Binding-site contacts:
Ligand atom O5 contacts residue ASN59 of chain 1.A at 2.4 Å (h-bond).
Ligand atom C3 contacts residue ASN59 of chain 1.A at 3.8 Å.
Ligand atom C1 contacts residue SER61 of chain 1.A at 3.5 Å.
Ligand atom C2 contacts residue ASN59 of chain 1.A at 2.5 Å.
Ligand atom C2 contacts residue SER61 of chain 1.A at 4.5 Å.
Ligand atom C7 contacts residue ASN59 of chain 1.A at 3.9 Å.
Ligand atom C4 contacts residue ASN59 of chain 1.A at 4.2 Å.
Ligand atom O7 contacts residue ASN59 of chain 1.A at 4.1 Å.
Ligand atom C5 contacts residue ASN59 of chain 1.A at 3.7 Å.
Ligand atom O5 contacts residue SER61 of chain 1.A at 4.1 Å.
Ligand atom C1 contacts residue ASN59 of chain 1.A at 1.5 Å.
Ligand atom N2 contacts residue ASN59 of chain 1.A at 2.9 Å (h-bond).
Ligand atom C5 contacts residue SER61 of chain 1.A at 4.4 Å.
Ligand atom O6 contacts residue THR62 of chain 1.A at 3.7 Å.

A small-molecule ligand and the protein it binds are described below.
Small molecule (SMILES): CC(=O)N[C@@H]1[C@@H](O)[C@H](O)[C@@H](CO)O[C@H]1O

Sequence of chain 1.A:
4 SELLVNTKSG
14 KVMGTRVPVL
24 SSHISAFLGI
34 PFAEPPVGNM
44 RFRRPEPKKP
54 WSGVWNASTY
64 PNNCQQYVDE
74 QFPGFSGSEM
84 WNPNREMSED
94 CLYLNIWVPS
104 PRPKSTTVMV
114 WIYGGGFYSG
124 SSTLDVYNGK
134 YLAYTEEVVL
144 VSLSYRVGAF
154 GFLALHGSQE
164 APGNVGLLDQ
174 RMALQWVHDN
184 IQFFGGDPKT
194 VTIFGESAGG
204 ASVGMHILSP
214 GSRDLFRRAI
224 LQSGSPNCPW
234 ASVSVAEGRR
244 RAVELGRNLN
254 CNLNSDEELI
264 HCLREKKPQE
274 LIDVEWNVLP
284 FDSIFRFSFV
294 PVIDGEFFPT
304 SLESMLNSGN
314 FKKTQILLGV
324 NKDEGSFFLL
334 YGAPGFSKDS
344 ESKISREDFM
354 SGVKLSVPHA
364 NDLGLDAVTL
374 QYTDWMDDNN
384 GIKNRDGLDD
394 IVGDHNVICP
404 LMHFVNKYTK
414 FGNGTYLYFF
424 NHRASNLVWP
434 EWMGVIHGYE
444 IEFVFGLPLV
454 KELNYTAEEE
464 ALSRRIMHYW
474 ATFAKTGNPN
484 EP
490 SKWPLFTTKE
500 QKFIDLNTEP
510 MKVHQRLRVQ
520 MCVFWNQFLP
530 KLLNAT